A protein and the small-molecule ligand that binds it are described below.
Small molecule (SMILES): Cc1ccncc1NC(=O)[C@H](C)OC(F)F

Binding-site contacts:
Ligand atom C5 contacts residue CYS145 of chain 2.A at 3.6 Å (hydrophobic).
Ligand atom O contacts residue MET165 of chain 2.A at 3.8 Å.
Ligand atom C3 contacts residue HIS164 of chain 2.A at 3.7 Å.
Ligand atom C7 contacts residue GLU166 of chain 2.A at 3.7 Å.
Ligand atom C7 contacts residue LEU141 of chain 2.A at 3.6 Å (hydrophobic).
Ligand atom N1 contacts residue HIS163 of chain 2.A at 2.8 Å (h-bond).
Ligand atom C3 contacts residue MET165 of chain 2.A at 3.8 Å (hydrophobic).
Ligand atom C6 contacts residue HIS163 of chain 2.A at 4.0 Å.
Ligand atom C2 contacts residue MET49 of chain 2.A at 3.8 Å (hydrophobic).
Ligand atom N contacts residue CYS145 of chain 2.A at 3.7 Å.
Ligand atom O contacts residue MET49 of chain 2.A at 3.7 Å.
Ligand atom C5 contacts residue HIS163 of chain 2.A at 3.2 Å.
Ligand atom C1 contacts residue HIS164 of chain 2.A at 3.6 Å.
Ligand atom C1 contacts residue HIS41 of chain 2.A at 4.0 Å.
Ligand atom C6 contacts residue PHE140 of chain 2.A at 3.3 Å (hydrophobic).
Ligand atom N1 contacts residue GLU166 of chain 2.A at 3.9 Å.
Ligand atom C5 contacts residue MET165 of chain 2.A at 3.9 Å (hydrophobic).
Ligand atom F contacts residue MET165 of chain 2.A at 2.8 Å.
Ligand atom C3 contacts residue GLU166 of chain 2.A at 4.0 Å.
Ligand atom C5 contacts residue GLU166 of chain 2.A at 3.7 Å.
Ligand atom N1 contacts residue PHE140 of chain 2.A at 3.8 Å.
Ligand atom O1 contacts residue GLU166 of chain 2.A at 3.0 Å (salt-bridge).
Ligand atom C6 contacts residue LEU141 of chain 2.A at 3.6 Å (hydrophobic).
Ligand atom C2 contacts residue MET165 of chain 2.A at 3.2 Å (hydrophobic).
Ligand atom C4 contacts residue CYS145 of chain 2.A at 4.0 Å (hydrophobic).
Ligand atom O contacts residue HIS164 of chain 2.A at 3.7 Å.
Ligand atom F1 contacts residue HIS164 of chain 2.A at 3.7 Å.
Ligand atom F contacts residue ASP187 of chain 2.A at 3.9 Å.
Ligand atom N contacts residue HIS164 of chain 2.A at 4.0 Å.
Ligand atom C2 contacts residue HIS41 of chain 2.A at 3.7 Å.
Ligand atom F1 contacts residue HIS41 of chain 2.A at 2.9 Å.
Ligand atom C9 contacts residue ASN142 of chain 2.A at 3.6 Å.
Ligand atom C7 contacts residue ASN142 of chain 2.A at 3.6 Å.
Ligand atom N1 contacts residue SER144 of chain 2.A at 3.9 Å.
Ligand atom C2 contacts residue HIS164 of chain 2.A at 3.0 Å.
Ligand atom C6 contacts residue GLU166 of chain 2.A at 3.8 Å.
Ligand atom F contacts residue MET49 of chain 2.A at 4.0 Å.
Ligand atom O1 contacts residue MET165 of chain 2.A at 3.3 Å.
Ligand atom F1 contacts residue MET49 of chain 2.A at 2.9 Å.
Ligand atom F contacts residue HIS164 of chain 2.A at 3.7 Å.

Sequence of chain 2.A:
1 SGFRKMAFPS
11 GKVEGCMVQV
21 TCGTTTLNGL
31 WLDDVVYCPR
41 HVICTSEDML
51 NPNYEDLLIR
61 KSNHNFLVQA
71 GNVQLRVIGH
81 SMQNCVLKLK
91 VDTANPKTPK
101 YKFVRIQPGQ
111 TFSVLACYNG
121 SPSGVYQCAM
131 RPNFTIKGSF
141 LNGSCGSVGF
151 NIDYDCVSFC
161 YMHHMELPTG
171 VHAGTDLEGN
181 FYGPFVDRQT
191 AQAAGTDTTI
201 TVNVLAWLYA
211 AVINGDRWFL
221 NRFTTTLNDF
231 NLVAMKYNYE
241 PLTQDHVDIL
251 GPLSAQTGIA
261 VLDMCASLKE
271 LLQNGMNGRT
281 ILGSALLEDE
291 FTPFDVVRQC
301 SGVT